The protein below binds the small molecule below.
Small molecule (SMILES): Nc1nc2c(ncn2[C@@H]2O[C@H](CO[P](=O)(O)O[P](=O)(O)CP(=O)(O)O)[C@@H](O)[C@H]2O)c(=O)[nH]1

Binding-site contacts:
Ligand atom O2G contacts residue THR234 of chain 1.A at 3.4 Å (h-bond).
Ligand atom O1G contacts residue LYS206 of chain 1.A at 3.0 Å (salt-bridge).
Ligand atom O2G contacts residue ALA233 of chain 1.A at 2.6 Å (h-bond).
Ligand atom C4 contacts residue LYS321 of chain 1.A at 3.5 Å.
Ligand atom O6 contacts residue ALA342 of chain 1.A at 2.9 Å (h-bond).
Ligand atom O6 contacts residue SER341 of chain 1.A at 2.3 Å (h-bond).
Ligand atom O6 contacts residue ASN320 of chain 1.A at 3.5 Å (h-bond).
Ligand atom O2A contacts residue LYS228 of chain 1.A at 3.2 Å (salt-bridge).
Ligand atom O1A contacts residue THR208 of chain 1.A at 3.2 Å (h-bond).
Ligand atom N3 contacts residue ARG343 of chain 1.A at 2.7 Å (salt-bridge).
Ligand atom O5' contacts residue LYS228 of chain 1.A at 3.3 Å (salt-bridge).
Ligand atom O1A contacts residue SER207 of chain 1.A at 3.5 Å (h-bond).
Ligand atom N7 contacts residue ASN320 of chain 1.A at 3.1 Å (h-bond).
Ligand atom C4 contacts residue ARG343 of chain 1.A at 3.4 Å.
Ligand atom C2 contacts residue ARG343 of chain 1.A at 3.0 Å.
Ligand atom O3G contacts residue THR234 of chain 1.A at 2.6 Å (h-bond).
Ligand atom O4' contacts residue LYS321 of chain 1.A at 3.5 Å.
Ligand atom N3 contacts residue LYS321 of chain 1.A at 3.6 Å.
Ligand atom N1 contacts residue ASP323 of chain 1.A at 2.7 Å (salt-bridge).
Ligand atom N2 contacts residue ARG343 of chain 1.A at 3.2 Å (salt-bridge).
Ligand atom N9 contacts residue LYS321 of chain 1.A at 3.4 Å.
Ligand atom O2G contacts residue PHE232 of chain 1.A at 3.2 Å.
Ligand atom O1B contacts residue LYS206 of chain 1.A at 3.1 Å (salt-bridge).
Ligand atom C3B contacts residue ASN203 of chain 1.A at 3.3 Å.
Ligand atom O1A contacts residue LYS206 of chain 1.A at 3.6 Å (salt-bridge).
Ligand atom O1A contacts residue GLY205 of chain 1.A at 3.1 Å.
Ligand atom N1 contacts residue SER341 of chain 1.A at 3.4 Å (h-bond).
Ligand atom C2 contacts residue ASP323 of chain 1.A at 3.2 Å.
Ligand atom O1B contacts residue GLY205 of chain 1.A at 3.6 Å.
Ligand atom O2A contacts residue GLU227 of chain 1.A at 3.2 Å.
Ligand atom O2B contacts residue SER207 of chain 1.A at 2.5 Å (h-bond).
Ligand atom C6 contacts residue SER341 of chain 1.A at 3.2 Å.
Ligand atom O3A contacts residue ASN203 of chain 1.A at 3.6 Å.
Ligand atom O2' contacts residue ARG343 of chain 1.A at 3.5 Å (salt-bridge).
Ligand atom O2G contacts residue LEU231 of chain 1.A at 3.5 Å (h-bond).
Ligand atom O1G contacts residue GLY257 of chain 1.A at 3.2 Å (h-bond).
Ligand atom O3' contacts residue ASP229 of chain 1.A at 3.1 Å (salt-bridge).
Ligand atom C4' contacts residue ASP229 of chain 1.A at 3.5 Å.
Ligand atom N2 contacts residue LEU324 of chain 1.A at 3.4 Å.
Ligand atom N2 contacts residue ASP323 of chain 1.A at 3.0 Å (salt-bridge).

Sequence of chain 1.A:
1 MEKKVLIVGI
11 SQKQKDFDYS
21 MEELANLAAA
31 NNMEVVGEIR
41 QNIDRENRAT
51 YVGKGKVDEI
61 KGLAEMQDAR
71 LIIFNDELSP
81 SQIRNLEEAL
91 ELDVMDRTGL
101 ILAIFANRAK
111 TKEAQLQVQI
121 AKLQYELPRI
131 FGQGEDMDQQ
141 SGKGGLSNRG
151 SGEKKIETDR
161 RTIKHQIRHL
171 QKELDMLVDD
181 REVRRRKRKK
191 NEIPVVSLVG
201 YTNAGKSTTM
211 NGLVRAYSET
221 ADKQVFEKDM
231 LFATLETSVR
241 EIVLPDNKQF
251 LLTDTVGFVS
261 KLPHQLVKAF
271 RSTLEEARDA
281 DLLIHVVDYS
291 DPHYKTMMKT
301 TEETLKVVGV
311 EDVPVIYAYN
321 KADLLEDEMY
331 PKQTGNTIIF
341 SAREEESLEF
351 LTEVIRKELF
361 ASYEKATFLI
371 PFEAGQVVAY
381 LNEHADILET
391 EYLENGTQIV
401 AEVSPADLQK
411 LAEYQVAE